Binding-site contacts:
Ligand atom CL33 contacts residue PHE394 of chain 1.D at 3.6 Å.
Ligand atom O41 contacts residue ASN99 of chain 1.D at 3.3 Å (h-bond).
Ligand atom C35 contacts residue ASP177 of chain 1.D at 4.0 Å.
Ligand atom C27 contacts residue VAL179 of chain 1.D at 3.8 Å (hydrophobic).
Ligand atom O41 contacts residue THR178 of chain 1.D at 3.4 Å.
Ligand atom N16 contacts residue TRP397 of chain 1.D at 3.8 Å.
Ligand atom O21 contacts residue TRP397 of chain 1.D at 3.5 Å.
Ligand atom O18 contacts residue GLY98 of chain 1.D at 3.7 Å.
Ligand atom O34 contacts residue PHE394 of chain 1.D at 3.9 Å.
Ligand atom O29 contacts residue PHE394 of chain 1.D at 3.9 Å.
Ligand atom O18 contacts residue ASN100 of chain 1.D at 3.5 Å (h-bond).
Ligand atom C14 contacts residue GLY98 of chain 1.D at 3.5 Å.
Ligand atom C17 contacts residue ASN100 of chain 1.D at 3.9 Å.
Ligand atom C17 contacts residue TRP397 of chain 1.D at 3.3 Å (hydrophobic).
Ligand atom C28 contacts residue VAL179 of chain 1.D at 3.5 Å (hydrophobic).
Ligand atom C38 contacts residue TRP397 of chain 1.D at 3.5 Å (hydrophobic).
Ligand atom O32 contacts residue THR178 of chain 1.D at 3.4 Å.
Ligand atom C17 contacts residue LYS103 of chain 1.D at 3.8 Å.
Ligand atom C24 contacts residue ASN100 of chain 1.D at 4.0 Å.
Ligand atom C22 contacts residue TRP397 of chain 1.D at 3.6 Å (hydrophobic).
Ligand atom C13 contacts residue TRP397 of chain 1.D at 3.8 Å (hydrophobic).
Ligand atom N16 contacts residue GLY98 of chain 1.D at 3.5 Å (h-bond).
Ligand atom C17 contacts residue GLY98 of chain 1.D at 3.7 Å.
Ligand atom C38 contacts residue PHE394 of chain 1.D at 3.5 Å (hydrophobic).
Ligand atom C19 contacts residue TRP397 of chain 1.D at 4.0 Å (hydrophobic).
Ligand atom C20 contacts residue GLY98 of chain 1.D at 3.8 Å.
Ligand atom O32 contacts residue VAL179 of chain 1.D at 3.0 Å (h-bond).
Ligand atom C6 contacts residue PHE394 of chain 1.D at 3.8 Å (hydrophobic).
Ligand atom O42 contacts residue GLY98 of chain 1.D at 2.6 Å (h-bond).
Ligand atom C19 contacts residue GLY98 of chain 1.D at 3.3 Å.
Ligand atom O21 contacts residue ASN100 of chain 1.D at 3.3 Å (h-bond).
Ligand atom C24 contacts residue TRP397 of chain 1.D at 3.4 Å (hydrophobic).
Ligand atom CL33 contacts residue VAL179 of chain 1.D at 3.9 Å.
Ligand atom C24 contacts residue TYR398 of chain 1.D at 4.0 Å (hydrophobic).
Ligand atom O21 contacts residue LYS103 of chain 1.D at 2.7 Å (salt-bridge).
Ligand atom O29 contacts residue VAL180 of chain 1.D at 3.0 Å.
Ligand atom O18 contacts residue TRP397 of chain 1.D at 3.2 Å.
Ligand atom C20 contacts residue TRP397 of chain 1.D at 4.0 Å (hydrophobic).
Ligand atom C1 contacts residue PHE394 of chain 1.D at 4.0 Å (hydrophobic).
Ligand atom C23 contacts residue VAL180 of chain 1.D at 3.6 Å (hydrophobic).

Sequence of chain 1.D:
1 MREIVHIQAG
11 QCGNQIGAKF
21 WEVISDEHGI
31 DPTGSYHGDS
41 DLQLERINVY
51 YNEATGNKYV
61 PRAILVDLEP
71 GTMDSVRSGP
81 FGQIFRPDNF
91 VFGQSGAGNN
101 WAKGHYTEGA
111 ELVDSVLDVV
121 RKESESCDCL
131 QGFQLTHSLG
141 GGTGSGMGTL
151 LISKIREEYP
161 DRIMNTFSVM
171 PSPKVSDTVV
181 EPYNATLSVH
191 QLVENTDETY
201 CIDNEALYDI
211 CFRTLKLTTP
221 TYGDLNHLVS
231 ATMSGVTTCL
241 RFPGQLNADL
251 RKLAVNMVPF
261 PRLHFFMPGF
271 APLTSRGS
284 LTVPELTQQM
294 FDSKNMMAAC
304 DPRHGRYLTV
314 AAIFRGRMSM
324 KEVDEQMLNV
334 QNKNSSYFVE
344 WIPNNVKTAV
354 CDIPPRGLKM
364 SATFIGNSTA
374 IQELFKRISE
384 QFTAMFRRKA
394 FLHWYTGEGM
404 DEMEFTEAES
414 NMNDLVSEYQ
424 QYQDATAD

The protein below binds the small molecule below.
Small molecule (SMILES): COc1cc2cc(c1Cl)N(C)C(=O)C[C@H](OC(C)=O)[C@]1(C)O[C@H]1[C@H](C)[C@@H]1C[C@@](O)(NC(=O)O1)[C@H](OC)/C=C/C=C(\C)C2